The protein below binds the small molecule below.
Small molecule (SMILES): CC[C@H](C)[C@@H](C=O)NC(=O)[C@H](Cc1ccccc1)NC(=O)[C@H](CCSC)NC=O

Binding-site contacts:
Ligand atom O contacts residue PPU4 of chain 1.FD at 4.0 Å.
Ligand atom O contacts residue PPU4 of chain 1.FD at 3.1 Å (h-bond).
Ligand atom CB contacts residue 8AN4 of chain 1.GD at 3.4 Å.
Ligand atom CB contacts residue PPU4 of chain 1.FD at 3.7 Å.
Ligand atom CG2 contacts residue 8AN4 of chain 1.GD at 3.2 Å.
Ligand atom CE1 contacts residue PPU4 of chain 1.FD at 3.7 Å.
Ligand atom C contacts residue 8AN4 of chain 1.GD at 4.3 Å.
Ligand atom CZ contacts residue PPU4 of chain 1.FD at 4.2 Å.
Ligand atom CA contacts residue PPU4 of chain 1.FD at 3.8 Å.
Ligand atom CD2 contacts residue PPU4 of chain 1.FD at 3.7 Å.
Ligand atom N contacts residue 8AN4 of chain 1.GD at 3.5 Å (h-bond).
Ligand atom CE2 contacts residue PPU4 of chain 1.FD at 4.3 Å.
Ligand atom N contacts residue PPU4 of chain 1.FD at 3.6 Å.
Ligand atom CD1 contacts residue PPU4 of chain 1.FD at 3.4 Å.
Ligand atom O contacts residue 8AN4 of chain 1.GD at 2.3 Å (h-bond).
Ligand atom C contacts residue PPU4 of chain 1.FD at 3.3 Å.
Ligand atom CG contacts residue PPU4 of chain 1.FD at 3.5 Å.
Ligand atom O contacts residue 8AN4 of chain 1.GD at 4.3 Å.
Ligand atom C contacts residue PPU4 of chain 1.FD at 3.8 Å.
Ligand atom C contacts residue 8AN4 of chain 1.GD at 1.3 Å.
Ligand atom CA contacts residue 8AN4 of chain 1.GD at 2.4 Å.
Ligand atom CA contacts residue PPU4 of chain 1.FD at 4.3 Å.